Binding-site contacts:
Ligand atom O5 contacts residue THR235 of chain 6.E at 4.4 Å.
Ligand atom O5 contacts residue ASN218 of chain 6.E at 2.3 Å (h-bond).
Ligand atom C7 contacts residue ASN218 of chain 6.E at 2.9 Å.
Ligand atom C1 contacts residue ASN218 of chain 6.E at 1.4 Å.
Ligand atom C5 contacts residue NAG1 of chain 6.J at 4.3 Å.
Ligand atom C5 contacts residue ASN218 of chain 6.E at 3.6 Å.
Ligand atom O5 contacts residue NAG1 of chain 6.J at 4.1 Å.
Ligand atom C8 contacts residue ASN218 of chain 6.E at 4.3 Å.
Ligand atom N2 contacts residue ASN218 of chain 6.E at 2.9 Å (h-bond).
Ligand atom C4 contacts residue ASN218 of chain 6.E at 4.1 Å.
Ligand atom O7 contacts residue ASN218 of chain 6.E at 2.3 Å (h-bond).
Ligand atom C2 contacts residue ASN218 of chain 6.E at 2.3 Å.
Ligand atom C1 contacts residue NAG1 of chain 6.J at 3.7 Å.
Ligand atom C3 contacts residue ASN218 of chain 6.E at 3.7 Å.

The small molecule below binds the protein below.
Small molecule (SMILES): CC(=O)N[C@H]1[C@H](O[C@H]2[C@H](O)[C@@H](NC(C)=O)CO[C@@H]2CO)O[C@H](CO)[C@@H](O)[C@@H]1O

Sequence of chain 6.E:
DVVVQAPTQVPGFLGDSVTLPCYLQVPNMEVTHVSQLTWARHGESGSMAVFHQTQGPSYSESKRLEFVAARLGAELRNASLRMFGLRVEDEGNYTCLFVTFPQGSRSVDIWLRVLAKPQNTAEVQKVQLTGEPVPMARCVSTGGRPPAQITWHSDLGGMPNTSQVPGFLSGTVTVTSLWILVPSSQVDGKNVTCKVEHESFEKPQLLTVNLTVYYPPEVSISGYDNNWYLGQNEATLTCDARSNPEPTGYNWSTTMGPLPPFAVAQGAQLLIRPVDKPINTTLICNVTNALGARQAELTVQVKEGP